Binding-site contacts:
Ligand atom CD2 contacts residue GLY61 of chain 1.B at 3.9 Å.
Ligand atom CD2 contacts residue PHE15 of chain 1.B at 3.9 Å (hydrophobic).
Ligand atom CA contacts residue ILE62 of chain 1.B at 3.6 Å (hydrophobic).
Ligand atom N contacts residue SER60 of chain 1.B at 2.8 Å (h-bond).
Ligand atom NH2 contacts residue GLU69 of chain 1.B at 3.6 Å.
Ligand atom C contacts residue THR32 of chain 1.B at 3.5 Å.
Ligand atom C contacts residue ILE62 of chain 1.B at 3.8 Å (hydrophobic).
Ligand atom CG contacts residue ASP64 of chain 1.B at 3.4 Å.
Ligand atom O contacts residue THR59 of chain 1.B at 3.6 Å.
Ligand atom CD1 contacts residue ARG23 of chain 1.B at 3.5 Å.
Ligand atom CA contacts residue THR32 of chain 1.B at 3.1 Å.
Ligand atom N contacts residue ASP64 of chain 1.B at 2.6 Å (salt-bridge).
Ligand atom CZ contacts residue ASP67 of chain 1.B at 4.0 Å.
Ligand atom CD1 contacts residue THR59 of chain 1.B at 3.2 Å.
Ligand atom CB contacts residue VAL34 of chain 1.B at 3.7 Å (hydrophobic).
Ligand atom CB contacts residue ASP64 of chain 1.B at 3.9 Å.
Ligand atom N contacts residue VAL34 of chain 1.B at 4.0 Å.
Ligand atom NH2 contacts residue ASP67 of chain 1.B at 3.9 Å.
Ligand atom CA contacts residue SER60 of chain 1.B at 3.5 Å.
Ligand atom CD contacts residue THR32 of chain 1.B at 3.6 Å.
Ligand atom O contacts residue ILE62 of chain 1.B at 3.0 Å (h-bond).
Ligand atom NH1 contacts residue ASP64 of chain 1.B at 3.0 Å (salt-bridge).
Ligand atom NH1 contacts residue ALA70 of chain 1.B at 3.8 Å.
Ligand atom O contacts residue SER60 of chain 1.B at 3.4 Å (h-bond).
Ligand atom CZ contacts residue ALA70 of chain 1.B at 3.8 Å (hydrophobic).
Ligand atom CD2 contacts residue SER60 of chain 1.B at 3.5 Å.
Ligand atom CG contacts residue THR32 of chain 1.B at 3.3 Å.
Ligand atom CD2 contacts residue THR59 of chain 1.B at 3.6 Å.
Ligand atom NH1 contacts residue ASP67 of chain 1.B at 3.1 Å (salt-bridge).
Ligand atom CB contacts residue ARG23 of chain 1.B at 4.0 Å.
Ligand atom NH2 contacts residue ALA70 of chain 1.B at 3.3 Å.
Ligand atom CB contacts residue THR32 of chain 1.B at 3.3 Å.
Ligand atom N contacts residue THR32 of chain 1.B at 3.0 Å (h-bond).
Ligand atom C contacts residue SER60 of chain 1.B at 3.5 Å.
Ligand atom CA contacts residue SER60 of chain 1.B at 3.8 Å.
Ligand atom O contacts residue GLY61 of chain 1.B at 3.1 Å.
Ligand atom C contacts residue SER60 of chain 1.B at 3.7 Å.
Ligand atom CG contacts residue THR59 of chain 1.B at 4.0 Å.
Ligand atom N contacts residue ILE62 of chain 1.B at 2.8 Å (h-bond).
Ligand atom CA contacts residue ASP64 of chain 1.B at 3.1 Å.

This small molecule binds to this protein.
Small molecule (SMILES): CC(C)C[C@H](NC(=O)[C@@H](N)CCCN=C(N)N)C(=O)NCC=O

Sequence of chain 1.B:
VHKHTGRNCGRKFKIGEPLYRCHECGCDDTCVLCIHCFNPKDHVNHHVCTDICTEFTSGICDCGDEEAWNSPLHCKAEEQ